Binding-site contacts:
Ligand atom C7 contacts residue ASN264 of chain 1.A at 4.2 Å.
Ligand atom C7 contacts residue NAG1 of chain 1.I at 4.0 Å.
Ligand atom O7 contacts residue ASN264 of chain 1.A at 4.3 Å.
Ligand atom C8 contacts residue NAG1 of chain 1.I at 3.1 Å.
Ligand atom C3 contacts residue ASN448 of chain 1.A at 3.9 Å.
Ligand atom O7 contacts residue ASN448 of chain 1.A at 3.7 Å.
Ligand atom N2 contacts residue ASN448 of chain 1.A at 2.9 Å (h-bond).
Ligand atom C1 contacts residue SER293 of chain 1.A at 3.9 Å.
Ligand atom C7 contacts residue ASN448 of chain 1.A at 3.5 Å.
Ligand atom C1 contacts residue ASN448 of chain 1.A at 1.5 Å.
Ligand atom O5 contacts residue ASN448 of chain 1.A at 2.5 Å (h-bond).
Ligand atom O5 contacts residue SER293 of chain 1.A at 3.6 Å.
Ligand atom C2 contacts residue ASN448 of chain 1.A at 2.5 Å.
Ligand atom C5 contacts residue ASN448 of chain 1.A at 3.8 Å.
Ligand atom C8 contacts residue ASN448 of chain 1.A at 3.9 Å.
Ligand atom C4 contacts residue ASN448 of chain 1.A at 4.4 Å.
Ligand atom C8 contacts residue ASN264 of chain 1.A at 3.4 Å.

Sequence of chain 1.A:
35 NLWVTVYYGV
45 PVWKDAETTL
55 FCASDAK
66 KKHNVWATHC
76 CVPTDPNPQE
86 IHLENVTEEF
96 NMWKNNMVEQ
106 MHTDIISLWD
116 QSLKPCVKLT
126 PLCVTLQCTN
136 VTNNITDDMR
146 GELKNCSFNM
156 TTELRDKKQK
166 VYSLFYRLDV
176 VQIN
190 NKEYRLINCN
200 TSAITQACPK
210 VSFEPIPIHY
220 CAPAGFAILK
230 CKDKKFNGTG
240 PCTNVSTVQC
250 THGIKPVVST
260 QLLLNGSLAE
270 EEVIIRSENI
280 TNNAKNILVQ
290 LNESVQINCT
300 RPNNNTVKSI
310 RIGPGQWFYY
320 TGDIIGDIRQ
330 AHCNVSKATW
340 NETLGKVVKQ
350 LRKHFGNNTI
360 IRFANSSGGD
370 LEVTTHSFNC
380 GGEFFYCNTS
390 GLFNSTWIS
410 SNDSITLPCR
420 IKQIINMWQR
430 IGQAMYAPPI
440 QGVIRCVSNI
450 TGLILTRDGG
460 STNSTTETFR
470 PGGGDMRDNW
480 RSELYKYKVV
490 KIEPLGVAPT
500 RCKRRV

A protein and the small-molecule ligand that binds it are described below.
Small molecule (SMILES): CC(=O)N[C@@H]1[C@@H](O)[C@H](O)[C@@H](CO)O[C@H]1O